Sequence of chain 1.C:
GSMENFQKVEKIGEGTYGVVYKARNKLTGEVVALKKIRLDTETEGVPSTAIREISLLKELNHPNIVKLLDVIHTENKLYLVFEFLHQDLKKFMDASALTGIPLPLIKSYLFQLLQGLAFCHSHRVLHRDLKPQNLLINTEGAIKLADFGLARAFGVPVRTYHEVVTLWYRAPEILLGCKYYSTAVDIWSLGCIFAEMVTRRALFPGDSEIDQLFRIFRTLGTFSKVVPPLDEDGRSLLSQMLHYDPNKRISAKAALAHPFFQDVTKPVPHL

The small molecule below binds the protein below.
Small molecule (SMILES): CCCOc1ccnc2[nH]cc(-c3ccnc(N)n3)c12

Binding-site contacts:
Ligand atom C17 contacts residue GLN133 of chain 1.C at 3.6 Å.
Ligand atom N2 contacts residue LEU136 of chain 1.C at 3.8 Å.
Ligand atom C8 contacts residue ALA33 of chain 1.C at 3.7 Å (hydrophobic).
Ligand atom C12 contacts residue PHE82 of chain 1.C at 3.8 Å (hydrophobic).
Ligand atom N2 contacts residue ALA33 of chain 1.C at 3.4 Å.
Ligand atom C3 contacts residue PHE84 of chain 1.C at 3.9 Å (hydrophobic).
Ligand atom N1 contacts residue ALA33 of chain 1.C at 3.9 Å.
Ligand atom N1 contacts residue PHE84 of chain 1.C at 3.8 Å.
Ligand atom C15 contacts residue LEU136 of chain 1.C at 3.9 Å (hydrophobic).
Ligand atom C4 contacts residue ALA33 of chain 1.C at 3.5 Å (hydrophobic).
Ligand atom N7 contacts residue ASP147 of chain 1.C at 3.3 Å (salt-bridge).
Ligand atom C8 contacts residue VAL66 of chain 1.C at 3.8 Å (hydrophobic).
Ligand atom O1 contacts residue VAL20 of chain 1.C at 3.8 Å.
Ligand atom C2 contacts residue ILE12 of chain 1.C at 3.8 Å (hydrophobic).
Ligand atom C8 contacts residue PHE82 of chain 1.C at 3.3 Å (hydrophobic).
Ligand atom C9 contacts residue ALA33 of chain 1.C at 3.9 Å (hydrophobic).
Ligand atom C10 contacts residue ALA33 of chain 1.C at 3.8 Å (hydrophobic).
Ligand atom N6 contacts residue VAL66 of chain 1.C at 3.6 Å.
Ligand atom N5 contacts residue ALA146 of chain 1.C at 3.9 Å.
Ligand atom C12 contacts residue ASP147 of chain 1.C at 3.2 Å.
Ligand atom N5 contacts residue PHE82 of chain 1.C at 3.8 Å.
Ligand atom C10 contacts residue LEU136 of chain 1.C at 3.5 Å (hydrophobic).
Ligand atom N6 contacts residue LEU57 of chain 1.C at 4.0 Å.
Ligand atom N1 contacts residue LEU136 of chain 1.C at 3.9 Å.
Ligand atom N7 contacts residue GLU53 of chain 1.C at 3.8 Å.
Ligand atom C8 contacts residue GLU83 of chain 1.C at 3.5 Å.
Ligand atom N1 contacts residue LEU85 of chain 1.C at 3.0 Å (h-bond).
Ligand atom C4 contacts residue GLU83 of chain 1.C at 3.7 Å.
Ligand atom N6 contacts residue ASP147 of chain 1.C at 2.9 Å (salt-bridge).
Ligand atom C4 contacts residue LEU136 of chain 1.C at 3.5 Å (hydrophobic).
Ligand atom N7 contacts residue LYS35 of chain 1.C at 3.0 Å (salt-bridge).
Ligand atom N6 contacts residue GLU53 of chain 1.C at 2.9 Å (salt-bridge).
Ligand atom C17 contacts residue ASN134 of chain 1.C at 3.8 Å.
Ligand atom C13 contacts residue LYS35 of chain 1.C at 3.5 Å.
Ligand atom N2 contacts residue GLU83 of chain 1.C at 2.7 Å (salt-bridge).
Ligand atom C12 contacts residue GLU53 of chain 1.C at 3.8 Å.
Ligand atom C3 contacts residue LEU85 of chain 1.C at 3.1 Å (hydrophobic).
Ligand atom N2 contacts residue PHE82 of chain 1.C at 3.9 Å.
Ligand atom N6 contacts residue PHE82 of chain 1.C at 3.4 Å.
Ligand atom C14 contacts residue VAL20 of chain 1.C at 3.9 Å (hydrophobic).